Sequence of chain 1.B:
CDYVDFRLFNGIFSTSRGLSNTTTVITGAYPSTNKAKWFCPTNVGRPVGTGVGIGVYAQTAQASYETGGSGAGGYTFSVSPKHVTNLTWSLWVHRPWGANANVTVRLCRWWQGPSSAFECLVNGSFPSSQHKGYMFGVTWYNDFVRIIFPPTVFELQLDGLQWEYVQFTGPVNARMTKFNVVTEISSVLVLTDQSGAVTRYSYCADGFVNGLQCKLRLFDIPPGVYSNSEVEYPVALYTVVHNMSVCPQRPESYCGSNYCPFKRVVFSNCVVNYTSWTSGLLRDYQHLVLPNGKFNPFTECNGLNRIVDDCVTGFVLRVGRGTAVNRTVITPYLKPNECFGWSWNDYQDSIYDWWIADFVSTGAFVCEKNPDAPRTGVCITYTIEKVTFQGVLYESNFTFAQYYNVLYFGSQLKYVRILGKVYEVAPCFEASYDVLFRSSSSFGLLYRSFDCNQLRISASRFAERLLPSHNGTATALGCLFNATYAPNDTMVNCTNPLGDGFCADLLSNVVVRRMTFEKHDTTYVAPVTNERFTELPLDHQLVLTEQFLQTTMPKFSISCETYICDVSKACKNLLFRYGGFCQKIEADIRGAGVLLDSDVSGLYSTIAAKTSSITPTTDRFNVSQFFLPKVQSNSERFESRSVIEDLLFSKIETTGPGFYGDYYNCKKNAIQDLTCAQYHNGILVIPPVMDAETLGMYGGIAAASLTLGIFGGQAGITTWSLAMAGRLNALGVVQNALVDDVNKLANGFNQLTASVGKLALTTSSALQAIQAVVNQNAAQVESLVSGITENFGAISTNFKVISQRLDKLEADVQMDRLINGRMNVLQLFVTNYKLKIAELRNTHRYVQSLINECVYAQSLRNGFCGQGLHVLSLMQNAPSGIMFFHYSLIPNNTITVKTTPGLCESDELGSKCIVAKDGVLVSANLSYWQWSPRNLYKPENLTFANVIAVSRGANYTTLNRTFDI

The small molecule below binds the protein below.
Small molecule (SMILES): CC(=O)N[C@@H]1[C@@H](O)[C@H](O)[C@@H](CO)O[C@H]1O

Binding-site contacts:
Ligand atom C1 contacts residue ASN523 of chain 1.B at 1.4 Å.
Ligand atom C4 contacts residue ASN523 of chain 1.B at 4.2 Å.
Ligand atom O5 contacts residue ASN523 of chain 1.B at 2.3 Å (h-bond).
Ligand atom C2 contacts residue ASN523 of chain 1.B at 2.5 Å.
Ligand atom C3 contacts residue ASN523 of chain 1.B at 3.8 Å.
Ligand atom C7 contacts residue ASN523 of chain 1.B at 3.2 Å.
Ligand atom O7 contacts residue ASN523 of chain 1.B at 2.9 Å (h-bond).
Ligand atom C5 contacts residue ASN523 of chain 1.B at 3.6 Å.
Ligand atom N2 contacts residue ASN523 of chain 1.B at 3.0 Å (h-bond).
Ligand atom C8 contacts residue ASN523 of chain 1.B at 4.4 Å.